Binding-site contacts:
Ligand atom O7 contacts residue ASN24 of chain 3.A at 3.2 Å.
Ligand atom C2 contacts residue ASN24 of chain 3.A at 2.5 Å.
Ligand atom O7 contacts residue THR16 of chain 3.A at 3.5 Å (h-bond).
Ligand atom C5 contacts residue ASN24 of chain 3.A at 3.6 Å.
Ligand atom O5 contacts residue ASN24 of chain 3.A at 2.4 Å (h-bond).
Ligand atom C3 contacts residue ASN24 of chain 3.A at 3.7 Å.
Ligand atom C4 contacts residue ASN24 of chain 3.A at 4.2 Å.
Ligand atom C7 contacts residue ASN24 of chain 3.A at 3.3 Å.
Ligand atom C1 contacts residue ASN24 of chain 3.A at 1.4 Å.
Ligand atom C8 contacts residue ASN24 of chain 3.A at 4.4 Å.
Ligand atom N2 contacts residue ASN24 of chain 3.A at 2.9 Å (h-bond).

This small molecule binds to this protein.
Small molecule (SMILES): CC(=O)N[C@@H]1[C@@H](O)[C@H](O)[C@@H](CO)O[C@H]1O

Sequence of chain 3.A:
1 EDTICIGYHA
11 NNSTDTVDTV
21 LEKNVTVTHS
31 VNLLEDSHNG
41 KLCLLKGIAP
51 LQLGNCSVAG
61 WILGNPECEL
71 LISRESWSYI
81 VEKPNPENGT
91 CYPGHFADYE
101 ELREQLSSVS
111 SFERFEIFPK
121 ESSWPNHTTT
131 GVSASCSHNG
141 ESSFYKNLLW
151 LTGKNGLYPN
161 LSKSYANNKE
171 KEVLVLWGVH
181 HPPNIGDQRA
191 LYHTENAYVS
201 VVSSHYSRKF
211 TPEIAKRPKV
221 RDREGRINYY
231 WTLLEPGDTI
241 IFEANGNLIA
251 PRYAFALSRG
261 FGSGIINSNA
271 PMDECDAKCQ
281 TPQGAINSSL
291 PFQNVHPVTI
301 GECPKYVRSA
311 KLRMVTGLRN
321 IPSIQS